Sequence of chain 3.B:
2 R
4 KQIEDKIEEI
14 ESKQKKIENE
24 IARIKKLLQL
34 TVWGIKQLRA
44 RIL

Sequence of chain 2.B:
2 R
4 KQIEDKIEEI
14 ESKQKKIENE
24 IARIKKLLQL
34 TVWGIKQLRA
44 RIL

The protein below binds the small molecule below.
Small molecule (SMILES): CC(=O)N[C@H](CCCCN)C(=O)NCC(=O)N[C@H](Cc1c[nH]cn1)C(=O)N1CCC[C@@H]1C(=O)N[C@@H]1CSSC[C@H](C(=O)N[C@H](CCC(=O)O)C(=O)N[C@H](CC(C)C)C(N)=O)NC(=O)[C@@H](CC(C)C)NC(=O)[C@@H](Cc2c[nH]c3ccccc23)NC(=O)[C@@H](CCC(N)=O)NC(=O)[C@@H](Cc2c[nH]c3ccccc23)NC(=O)[C@@H](CCC(=O)O)NC(=O)[C@H]2CCCN2C(=O)[C@@H](Cc2ccc(O)cc2)NC(=O)[C@@H](CC(=O)O)NC1=O

Binding-site contacts:
Ligand atom CD2 contacts residue LEU33 of chain 2.B at 3.5 Å (hydrophobic).
Ligand atom CH2 contacts residue LEU41 of chain 2.B at 3.7 Å (hydrophobic).
Ligand atom N contacts residue TRP36 of chain 2.B at 3.9 Å.
Ligand atom CE2 contacts residue GLN40 of chain 2.B at 3.9 Å.
Ligand atom CB contacts residue LEU30 of chain 2.B at 3.8 Å (hydrophobic).
Ligand atom CG contacts residue TRP36 of chain 2.B at 3.8 Å (hydrophobic).
Ligand atom CD contacts residue TRP36 of chain 2.B at 3.8 Å (hydrophobic).
Ligand atom C contacts residue TRP36 of chain 2.B at 3.5 Å (hydrophobic).
Ligand atom O contacts residue ARG42 of chain 3.B at 3.6 Å (salt-bridge).
Ligand atom CA contacts residue TRP36 of chain 2.B at 3.9 Å (hydrophobic).
Ligand atom O contacts residue TRP36 of chain 2.B at 3.9 Å.
Ligand atom C contacts residue TRP36 of chain 2.B at 3.7 Å (hydrophobic).
Ligand atom CD1 contacts residue VAL35 of chain 3.B at 3.7 Å (hydrophobic).
Ligand atom O contacts residue TRP36 of chain 2.B at 3.5 Å (h-bond).
Ligand atom CD2 contacts residue TRP36 of chain 2.B at 3.9 Å (hydrophobic).
Ligand atom N contacts residue GLN40 of chain 2.B at 3.2 Å (h-bond).
Ligand atom CH2 contacts residue LYS39 of chain 3.B at 3.8 Å.
Ligand atom CD2 contacts residue TRP36 of chain 2.B at 3.8 Å (hydrophobic).
Ligand atom CH3 contacts residue TRP36 of chain 2.B at 3.5 Å (hydrophobic).
Ligand atom OH contacts residue GLN40 of chain 2.B at 3.6 Å (h-bond).
Ligand atom N contacts residue LEU33 of chain 2.B at 3.5 Å.
Ligand atom CZ2 contacts residue LYS39 of chain 3.B at 3.7 Å.
Ligand atom C contacts residue GLN40 of chain 2.B at 3.8 Å.
Ligand atom N contacts residue TRP36 of chain 2.B at 3.6 Å.
Ligand atom CE2 contacts residue TRP36 of chain 2.B at 3.7 Å (hydrophobic).
Ligand atom CZ3 contacts residue VAL35 of chain 3.B at 3.8 Å (hydrophobic).
Ligand atom O contacts residue TRP36 of chain 2.B at 3.5 Å.
Ligand atom O contacts residue TRP36 of chain 2.B at 3.0 Å (h-bond).
Ligand atom CZ3 contacts residue ILE38 of chain 3.B at 3.9 Å (hydrophobic).
Ligand atom CZ contacts residue GLN40 of chain 2.B at 3.5 Å.
Ligand atom CA contacts residue TRP36 of chain 2.B at 3.6 Å (hydrophobic).
Ligand atom CZ2 contacts residue ARG42 of chain 3.B at 3.9 Å.
Ligand atom C contacts residue TRP36 of chain 2.B at 3.5 Å (hydrophobic).
Ligand atom CB contacts residue ARG42 of chain 3.B at 3.7 Å.
Ligand atom C contacts residue LEU33 of chain 2.B at 3.8 Å (hydrophobic).
Ligand atom CH3 contacts residue GLN40 of chain 2.B at 3.5 Å.
Ligand atom CH2 contacts residue GLY37 of chain 2.B at 3.6 Å.
Ligand atom CH2 contacts residue ILE38 of chain 3.B at 3.9 Å (hydrophobic).
Ligand atom NE1 contacts residue GLN40 of chain 2.B at 3.8 Å.
Ligand atom CE1 contacts residue GLN40 of chain 2.B at 3.9 Å.